Binding-site contacts:
Ligand atom C5 contacts residue PHE141 of chain 9.E at 3.4 Å (hydrophobic).
Ligand atom C2' contacts residue CYS11 of chain 9.E at 3.6 Å (hydrophobic).
Ligand atom C5' contacts residue ASP113 of chain 9.C at 3.6 Å.
Ligand atom C8 contacts residue PHE141 of chain 9.E at 3.6 Å (hydrophobic).
Ligand atom N4 contacts residue LYS51 of chain 9.E at 3.3 Å.
Ligand atom OP2 contacts residue ARG186 of chain 9.E at 3.0 Å (salt-bridge).
Ligand atom O3' contacts residue ARG82 of chain 9.C at 3.4 Å (salt-bridge).
Ligand atom OP1 contacts residue ARG47 of chain 9.A at 3.2 Å (salt-bridge).
Ligand atom OP1 contacts residue VAL117 of chain 9.C at 3.5 Å.
Ligand atom OP1 contacts residue LYS120 of chain 9.C at 3.2 Å (salt-bridge).
Ligand atom P contacts residue ASP113 of chain 9.C at 3.5 Å.
Ligand atom C2 contacts residue PHE141 of chain 9.E at 3.7 Å (hydrophobic).
Ligand atom N7 contacts residue PHE141 of chain 9.E at 3.5 Å.
Ligand atom C2' contacts residue TYR188 of chain 9.E at 3.0 Å (hydrophobic).
Ligand atom O3' contacts residue TYR188 of chain 9.E at 3.0 Å (h-bond).
Ligand atom C6 contacts residue PHE141 of chain 9.E at 3.6 Å (hydrophobic).
Ligand atom C5' contacts residue ARG112 of chain 9.C at 3.7 Å.
Ligand atom C4 contacts residue PHE141 of chain 9.E at 3.4 Å (hydrophobic).
Ligand atom O3' contacts residue ASN195 of chain 9.A at 3.5 Å (h-bond).
Ligand atom OP1 contacts residue ARG119 of chain 9.C at 3.5 Å.
Ligand atom O2 contacts residue TYR188 of chain 9.E at 3.1 Å.
Ligand atom O3' contacts residue LEU118 of chain 9.C at 3.5 Å (h-bond).
Ligand atom OP2 contacts residue TYR54 of chain 9.E at 2.8 Å (h-bond).
Ligand atom O3' contacts residue ASP113 of chain 9.C at 3.2 Å (salt-bridge).
Ligand atom P contacts residue TYR188 of chain 9.E at 3.4 Å.
Ligand atom C5' contacts residue ARG47 of chain 9.A at 3.3 Å.
Ligand atom C3' contacts residue TYR188 of chain 9.E at 3.2 Å (hydrophobic).
Ligand atom O5' contacts residue ARG112 of chain 9.C at 3.2 Å.
Ligand atom OP2 contacts residue ASN195 of chain 9.A at 2.8 Å (h-bond).
Ligand atom OP1 contacts residue GLU163 of chain 9.A at 3.2 Å (salt-bridge).
Ligand atom OP1 contacts residue ARG112 of chain 9.C at 2.9 Å (salt-bridge).
Ligand atom O4' contacts residue GLN116 of chain 9.C at 3.5 Å.
Ligand atom OP1 contacts residue ASP113 of chain 9.C at 2.8 Å (salt-bridge).
Ligand atom OP2 contacts residue TYR188 of chain 9.E at 2.7 Å (h-bond).
Ligand atom N1 contacts residue PHE141 of chain 9.E at 3.7 Å.
Ligand atom C2' contacts residue ASN195 of chain 9.A at 3.5 Å.
Ligand atom C5' contacts residue ARG82 of chain 9.C at 3.5 Å.
Ligand atom OP2 contacts residue LYS120 of chain 9.C at 3.0 Å (salt-bridge).
Ligand atom C2' contacts residue ARG80 of chain 9.C at 3.7 Å.
Ligand atom O3' contacts residue ARG47 of chain 9.A at 3.4 Å (salt-bridge).

Sequence of chain 9.C:
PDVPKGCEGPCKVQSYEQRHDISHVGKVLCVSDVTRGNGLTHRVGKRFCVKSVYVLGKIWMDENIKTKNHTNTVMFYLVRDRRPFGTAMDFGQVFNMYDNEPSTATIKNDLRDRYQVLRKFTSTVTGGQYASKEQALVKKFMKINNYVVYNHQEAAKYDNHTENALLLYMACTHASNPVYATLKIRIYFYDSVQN

The small molecule below binds the protein below.
Small molecule (SMILES): Nc1ccn([C@H]2C[C@H](O[P](=O)(O)OC[C@H]3O[C@@H](n4ccc(N)nc4=O)C[C@@H]3O[P](=O)(O)OC[C@H]3O[C@@H](n4cnc5c(N)ncnc54)C[C@@H]3O[P](=O)(O)OC[C@H]3O[C@@H](n4ccc(N)nc4=O)C[C@@H]3O)[C@@H](CO[P](=O)(O)O[C@H]3C[C@H](n4cnc5c(N)ncnc54)O[C@@H]3CO[P](=O)(O)O[C@H]3C[C@H](n4cnc5c(N)ncnc54)O[C@@H]3CO[P](=O)(O)O[C@H]3C[C@H](n4ccc(N)nc4=O)O[C@@H]3COP(=O)=O)O2)c(=O)n1

Sequence of chain 9.A:
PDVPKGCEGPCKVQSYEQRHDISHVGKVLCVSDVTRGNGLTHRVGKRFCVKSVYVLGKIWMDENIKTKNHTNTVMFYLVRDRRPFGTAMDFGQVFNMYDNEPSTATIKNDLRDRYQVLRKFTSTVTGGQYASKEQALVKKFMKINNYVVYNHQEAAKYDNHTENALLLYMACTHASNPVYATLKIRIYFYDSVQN

Sequence of chain 9.E:
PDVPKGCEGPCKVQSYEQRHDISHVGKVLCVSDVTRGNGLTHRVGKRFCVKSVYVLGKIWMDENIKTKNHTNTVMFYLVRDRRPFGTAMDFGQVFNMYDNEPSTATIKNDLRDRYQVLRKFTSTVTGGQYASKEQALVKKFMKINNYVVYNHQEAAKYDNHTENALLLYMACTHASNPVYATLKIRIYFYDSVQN